Sequence of chain 1.E:
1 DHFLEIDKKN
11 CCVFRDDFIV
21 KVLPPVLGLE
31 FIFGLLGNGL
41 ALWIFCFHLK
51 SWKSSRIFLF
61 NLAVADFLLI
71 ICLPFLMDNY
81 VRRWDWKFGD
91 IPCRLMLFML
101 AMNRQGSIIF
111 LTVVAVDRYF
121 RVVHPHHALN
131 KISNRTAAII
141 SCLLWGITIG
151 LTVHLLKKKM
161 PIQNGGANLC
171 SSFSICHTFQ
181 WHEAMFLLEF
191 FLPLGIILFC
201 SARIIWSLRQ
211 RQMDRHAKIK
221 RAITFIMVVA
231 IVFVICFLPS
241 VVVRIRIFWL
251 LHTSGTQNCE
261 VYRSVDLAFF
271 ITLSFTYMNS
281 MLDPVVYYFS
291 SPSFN

The small molecule below binds the protein below.
Small molecule (SMILES): CC(C)CCC[C@@H](C)[C@H]1CC[C@H]2[C@@H]3CC=C4C[C@@H](O)CC[C@]4(C)[C@H]3CC[C@]12C

Binding-site contacts:
Ligand atom C25 contacts residue ILE57 of chain 1.E at 4.4 Å (hydrophobic).
Ligand atom C16 contacts residue ASN61 of chain 1.E at 4.2 Å.
Ligand atom C16 contacts residue PHE60 of chain 1.E at 3.4 Å (hydrophobic).
Ligand atom C12 contacts residue CYS142 of chain 1.E at 3.8 Å (hydrophobic).
Ligand atom C6 contacts residue VAL64 of chain 1.E at 3.8 Å (hydrophobic).
Ligand atom C13 contacts residue ASN61 of chain 1.E at 4.3 Å.
Ligand atom C25 contacts residue TRP52 of chain 1.E at 4.1 Å (hydrophobic).
Ligand atom C15 contacts residue PHE60 of chain 1.E at 3.1 Å (hydrophobic).
Ligand atom C11 contacts residue CYS142 of chain 1.E at 3.9 Å (hydrophobic).
Ligand atom C25 contacts residue ASN134 of chain 1.E at 4.2 Å.
Ligand atom C22 contacts residue TRP52 of chain 1.E at 4.1 Å (hydrophobic).
Ligand atom C1 contacts residue TRP145 of chain 1.E at 3.8 Å (hydrophobic).
Ligand atom C24 contacts residue TRP52 of chain 1.E at 4.5 Å (hydrophobic).
Ligand atom C12 contacts residue ASN61 of chain 1.E at 4.2 Å.
Ligand atom C24 contacts residue ALA138 of chain 1.E at 4.4 Å (hydrophobic).
Ligand atom C23 contacts residue TRP52 of chain 1.E at 4.3 Å (hydrophobic).
Ligand atom C15 contacts residue ASN61 of chain 1.E at 4.2 Å.
Ligand atom O1 contacts residue MET102 of chain 1.E at 3.8 Å.
Ligand atom C14 contacts residue ASN61 of chain 1.E at 3.6 Å.
Ligand atom C24 contacts residue ILE57 of chain 1.E at 4.2 Å (hydrophobic).
Ligand atom C9 contacts residue TRP145 of chain 1.E at 4.1 Å (hydrophobic).
Ligand atom C27 contacts residue TRP52 of chain 1.E at 3.2 Å (hydrophobic).
Ligand atom C21 contacts residue ALA138 of chain 1.E at 3.4 Å (hydrophobic).
Ligand atom C7 contacts residue VAL64 of chain 1.E at 3.8 Å (hydrophobic).
Ligand atom C7 contacts residue ASN61 of chain 1.E at 4.5 Å.
Ligand atom C2 contacts residue TRP145 of chain 1.E at 4.3 Å (hydrophobic).
Ligand atom C8 contacts residue ASN61 of chain 1.E at 4.4 Å.
Ligand atom C3 contacts residue TRP145 of chain 1.E at 4.2 Å (hydrophobic).
Ligand atom C17 contacts residue ASN61 of chain 1.E at 4.3 Å.
Ligand atom C9 contacts residue ASN61 of chain 1.E at 4.3 Å.